Binding-site contacts:
Ligand atom C7 contacts residue ALA213 of chain 1.A at 3.8 Å (hydrophobic).
Ligand atom C3 contacts residue SER263 of chain 1.A at 4.3 Å.
Ligand atom O7 contacts residue ASN266 of chain 1.A at 3.4 Å (h-bond).
Ligand atom C7 contacts residue SER263 of chain 1.A at 4.2 Å.
Ligand atom N2 contacts residue ASN266 of chain 1.A at 2.9 Å (h-bond).
Ligand atom C8 contacts residue ASN266 of chain 1.A at 3.8 Å.
Ligand atom C8 contacts residue ALA213 of chain 1.A at 3.6 Å (hydrophobic).
Ligand atom O7 contacts residue ALA213 of chain 1.A at 4.1 Å.
Ligand atom O3 contacts residue ALA213 of chain 1.A at 3.9 Å.
Ligand atom C8 contacts residue PHE217 of chain 1.A at 4.5 Å (hydrophobic).
Ligand atom C3 contacts residue ASN266 of chain 1.A at 3.7 Å.
Ligand atom C1 contacts residue ASN266 of chain 1.A at 1.5 Å.
Ligand atom O3 contacts residue SER263 of chain 1.A at 4.4 Å.
Ligand atom O5 contacts residue ASN266 of chain 1.A at 2.4 Å (h-bond).
Ligand atom C5 contacts residue ASN266 of chain 1.A at 3.7 Å.
Ligand atom C4 contacts residue ASN266 of chain 1.A at 4.3 Å.
Ligand atom C7 contacts residue ASN266 of chain 1.A at 3.3 Å.
Ligand atom N2 contacts residue ALA213 of chain 1.A at 4.3 Å.
Ligand atom C8 contacts residue SER263 of chain 1.A at 3.8 Å.
Ligand atom C2 contacts residue ASN266 of chain 1.A at 2.5 Å.
Ligand atom C8 contacts residue TYR265 of chain 1.A at 3.7 Å (hydrophobic).
Ligand atom N2 contacts residue SER263 of chain 1.A at 3.6 Å.
Ligand atom C8 contacts residue LEU264 of chain 1.A at 3.3 Å (hydrophobic).

Sequence of chain 1.A:
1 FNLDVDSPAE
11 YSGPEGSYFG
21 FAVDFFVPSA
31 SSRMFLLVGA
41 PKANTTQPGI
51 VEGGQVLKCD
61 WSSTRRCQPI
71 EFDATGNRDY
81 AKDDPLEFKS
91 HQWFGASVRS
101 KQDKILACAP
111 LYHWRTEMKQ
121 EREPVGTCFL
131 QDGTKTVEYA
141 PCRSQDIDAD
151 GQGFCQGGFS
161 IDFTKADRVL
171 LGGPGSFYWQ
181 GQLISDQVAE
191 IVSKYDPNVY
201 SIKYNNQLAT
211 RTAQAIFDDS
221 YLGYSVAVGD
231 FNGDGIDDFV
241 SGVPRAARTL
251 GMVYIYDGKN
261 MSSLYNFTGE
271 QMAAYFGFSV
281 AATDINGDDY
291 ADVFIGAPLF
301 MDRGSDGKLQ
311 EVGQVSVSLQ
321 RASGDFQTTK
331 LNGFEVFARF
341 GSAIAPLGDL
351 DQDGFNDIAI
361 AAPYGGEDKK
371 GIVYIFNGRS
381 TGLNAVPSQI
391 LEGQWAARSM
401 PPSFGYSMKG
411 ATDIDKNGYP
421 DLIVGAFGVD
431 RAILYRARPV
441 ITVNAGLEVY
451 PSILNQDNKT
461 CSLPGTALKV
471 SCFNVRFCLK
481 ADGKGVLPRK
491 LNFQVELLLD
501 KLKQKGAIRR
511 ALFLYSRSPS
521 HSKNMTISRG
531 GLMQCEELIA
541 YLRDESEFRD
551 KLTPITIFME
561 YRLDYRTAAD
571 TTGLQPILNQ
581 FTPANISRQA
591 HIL

This protein binds this small molecule.
Small molecule (SMILES): CC(=O)N[C@H]1[C@H](O[C@H]2[C@H](O)[C@@H](NC(C)=O)CO[C@@H]2CO)O[C@H](CO)[C@@H](O[C@@H]2O[C@H](CO[C@H]3O[C@H](CO)[C@@H](O[C@H]4O[C@H](CO)[C@@H](O)[C@H](O)[C@@H]4O)[C@H](O)[C@@H]3O)[C@@H](O)[C@H](O[C@H]3O[C@H](CO)[C@@H](O)[C@H](O)[C@@H]3O)[C@@H]2O)[C@@H]1O